The protein below binds the small molecule below.
Small molecule (SMILES): CC1=C(C[C@@H](C)O)c2[nH]c3ccccc3c2C(=O)C1=O

Binding-site contacts:
Ligand atom CAL contacts residue ILE182 of chain 1.A at 4.1 Å (hydrophobic).
Ligand atom CAK contacts residue PHE55 of chain 1.A at 3.6 Å (hydrophobic).
Ligand atom CAS contacts residue ILE163 of chain 1.A at 4.0 Å (hydrophobic).
Ligand atom OAN contacts residue PHE185 of chain 1.A at 3.5 Å.
Ligand atom CAF contacts residue PHE185 of chain 1.A at 3.6 Å (hydrophobic).
Ligand atom OAT contacts residue PHE54 of chain 1.A at 3.9 Å.
Ligand atom OAN contacts residue ASP269 of chain 1.A at 2.6 Å (salt-bridge).
Ligand atom CAK contacts residue ILE182 of chain 1.A at 3.8 Å (hydrophobic).
Ligand atom OAN contacts residue HIS273 of chain 1.A at 3.5 Å.
Ligand atom CAJ contacts residue ILE182 of chain 1.A at 3.7 Å (hydrophobic).
Ligand atom CAB contacts residue GLN186 of chain 1.A at 3.9 Å.
Ligand atom CAP contacts residue PHE167 of chain 1.A at 3.9 Å (hydrophobic).
Ligand atom CAP contacts residue PHE55 of chain 1.A at 3.5 Å (hydrophobic).
Ligand atom OAO contacts residue ASP269 of chain 1.A at 2.5 Å (salt-bridge).
Ligand atom CAL contacts residue PHE55 of chain 1.A at 3.6 Å (hydrophobic).
Ligand atom CAF contacts residue HIS273 of chain 1.A at 3.7 Å.
Ligand atom CAC contacts residue GLN186 of chain 1.A at 3.8 Å.
Ligand atom OAT contacts residue VAL58 of chain 1.A at 3.9 Å.
Ligand atom CAQ contacts residue ALA160 of chain 1.A at 3.8 Å (hydrophobic).
Ligand atom OAT contacts residue PRO159 of chain 1.A at 3.4 Å.
Ligand atom NAG contacts residue ILE182 of chain 1.A at 3.5 Å.
Ligand atom CAI contacts residue PHE185 of chain 1.A at 4.0 Å (hydrophobic).
Ligand atom OAO contacts residue MET266 of chain 1.A at 3.8 Å.
Ligand atom CAM contacts residue PHE185 of chain 1.A at 3.8 Å (hydrophobic).
Ligand atom CAP contacts residue ILE163 of chain 1.A at 3.8 Å (hydrophobic).
Ligand atom CAS contacts residue PHE55 of chain 1.A at 4.1 Å (hydrophobic).
Ligand atom CAS contacts residue PHE54 of chain 1.A at 3.9 Å (hydrophobic).
Ligand atom CAH contacts residue ILE182 of chain 1.A at 3.8 Å (hydrophobic).
Ligand atom CAD contacts residue ILE182 of chain 1.A at 3.9 Å (hydrophobic).
Ligand atom CAA contacts residue ASP189 of chain 1.A at 3.9 Å.
Ligand atom OAO contacts residue PHE265 of chain 1.A at 3.5 Å.
Ligand atom CAA contacts residue PHE185 of chain 1.A at 3.8 Å (hydrophobic).
Ligand atom CAE contacts residue PHE185 of chain 1.A at 4.0 Å (hydrophobic).
Ligand atom CAL contacts residue ASP269 of chain 1.A at 3.1 Å.
Ligand atom OAT contacts residue ALA160 of chain 1.A at 3.5 Å (h-bond).
Ligand atom CAI contacts residue ILE182 of chain 1.A at 4.0 Å (hydrophobic).
Ligand atom CAB contacts residue ASP189 of chain 1.A at 4.1 Å.
Ligand atom CAQ contacts residue ILE163 of chain 1.A at 4.0 Å (hydrophobic).
Ligand atom OAO contacts residue PHE55 of chain 1.A at 3.5 Å.
Ligand atom CAM contacts residue ASP269 of chain 1.A at 3.2 Å.

Sequence of chain 1.A:
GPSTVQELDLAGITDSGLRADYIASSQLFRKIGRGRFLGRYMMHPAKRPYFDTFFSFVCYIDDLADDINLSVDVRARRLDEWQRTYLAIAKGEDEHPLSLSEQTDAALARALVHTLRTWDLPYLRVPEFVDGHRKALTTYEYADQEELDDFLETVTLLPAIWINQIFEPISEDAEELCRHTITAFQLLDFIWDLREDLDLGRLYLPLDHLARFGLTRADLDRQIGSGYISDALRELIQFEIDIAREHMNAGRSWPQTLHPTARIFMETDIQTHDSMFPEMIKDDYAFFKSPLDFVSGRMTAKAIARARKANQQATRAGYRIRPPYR